Binding-site contacts:
Ligand atom ND2 contacts residue SER107 of chain 1.A at 3.5 Å.
Ligand atom CB contacts residue TRP51 of chain 1.A at 3.6 Å (hydrophobic).
Ligand atom O contacts residue TRP51 of chain 1.A at 3.7 Å.
Ligand atom C contacts residue PHE58 of chain 1.A at 3.6 Å (hydrophobic).
Ligand atom CG contacts residue TYR91 of chain 1.B at 3.6 Å (hydrophobic).
Ligand atom ND2 contacts residue HIS104 of chain 1.A at 3.3 Å.
Ligand atom ND2 contacts residue SER99 of chain 1.A at 2.6 Å (h-bond).
Ligand atom O contacts residue GLY32 of chain 1.A at 3.6 Å.
Ligand atom ND2 contacts residue TYR91 of chain 1.B at 2.8 Å (h-bond).
Ligand atom CG contacts residue SER107 of chain 1.A at 3.7 Å.
Ligand atom CA contacts residue PHE58 of chain 1.A at 3.7 Å (hydrophobic).
Ligand atom ND2 contacts residue ASP98 of chain 1.A at 3.3 Å (salt-bridge).
Ligand atom ND2 contacts residue ASP103 of chain 1.A at 2.2 Å (salt-bridge).
Ligand atom OD1 contacts residue GLY94 of chain 1.B at 2.5 Å (h-bond).
Ligand atom ND2 contacts residue GLY94 of chain 1.B at 3.0 Å (h-bond).
Ligand atom CB contacts residue ASN30 of chain 1.A at 3.8 Å.
Ligand atom OD1 contacts residue ASN93 of chain 1.B at 3.1 Å.
Ligand atom CB contacts residue ASN92 of chain 1.B at 3.7 Å.
Ligand atom OD1 contacts residue ASP98 of chain 1.A at 3.6 Å.
Ligand atom CG contacts residue GLY94 of chain 1.B at 3.5 Å.
Ligand atom O contacts residue PHE95 of chain 1.B at 3.5 Å.
Ligand atom OD1 contacts residue ASN92 of chain 1.B at 3.1 Å (h-bond).
Ligand atom CG contacts residue GLY32 of chain 1.A at 3.6 Å.
Ligand atom O contacts residue TRP51 of chain 1.A at 3.6 Å.
Ligand atom O contacts residue HIS52 of chain 1.A at 2.9 Å (h-bond).
Ligand atom CG contacts residue ASN92 of chain 1.B at 3.2 Å.
Ligand atom N contacts residue ASN30 of chain 1.A at 3.3 Å (h-bond).
Ligand atom C contacts residue TYR102 of chain 1.A at 3.4 Å (hydrophobic).
Ligand atom OD1 contacts residue GLY32 of chain 1.A at 2.5 Å (h-bond).
Ligand atom CB contacts residue SER107 of chain 1.A at 3.6 Å.
Ligand atom O contacts residue HIS52 of chain 1.A at 3.5 Å.
Ligand atom CB contacts residue PHE58 of chain 1.A at 3.5 Å (hydrophobic).
Ligand atom CA contacts residue SER107 of chain 1.A at 3.5 Å.
Ligand atom OD1 contacts residue PHE31 of chain 1.A at 3.5 Å.
Ligand atom CG contacts residue HIS104 of chain 1.A at 3.8 Å.
Ligand atom O contacts residue TYR102 of chain 1.A at 3.3 Å.
Ligand atom ND2 contacts residue ASN92 of chain 1.B at 3.7 Å.
Ligand atom CG contacts residue ASP103 of chain 1.A at 3.5 Å.
Ligand atom C contacts residue HIS52 of chain 1.A at 3.5 Å.
Ligand atom O contacts residue PHE58 of chain 1.A at 3.5 Å.

Sequence of chain 1.A:
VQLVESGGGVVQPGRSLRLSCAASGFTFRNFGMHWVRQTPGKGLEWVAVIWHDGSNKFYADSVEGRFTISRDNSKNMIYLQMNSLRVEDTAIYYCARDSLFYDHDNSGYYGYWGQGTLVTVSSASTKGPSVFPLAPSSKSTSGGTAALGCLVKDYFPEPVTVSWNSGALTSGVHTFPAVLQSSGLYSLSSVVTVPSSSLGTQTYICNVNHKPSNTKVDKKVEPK

Sequence of chain 1.B:
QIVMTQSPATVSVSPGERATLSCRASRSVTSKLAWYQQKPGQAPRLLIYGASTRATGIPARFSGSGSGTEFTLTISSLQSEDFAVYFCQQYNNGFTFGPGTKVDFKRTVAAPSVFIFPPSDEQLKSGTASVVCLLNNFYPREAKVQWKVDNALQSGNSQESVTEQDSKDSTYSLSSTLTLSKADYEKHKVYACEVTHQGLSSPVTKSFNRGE

A small-molecule ligand and the protein it binds are described below.
Small molecule (SMILES): C[C@H](NC(=O)[C@H](CC(N)=O)NC(=O)[C@@H]1CCCN1C(=O)[C@@H](N)CC(N)=O)C(=O)N[C@@H](CC(N)=O)C(=O)N1CCC[C@H]1C(=O)N[C@@H](CC(N)=O)C(=O)N[C@@H](C)C=O